Binding-site contacts:
Ligand atom C14 contacts residue MET91 of chain 1.B at 3.7 Å (hydrophobic).
Ligand atom CL01 contacts residue ASN21 of chain 1.B at 2.9 Å.
Ligand atom C18 contacts residue LEU37 of chain 1.B at 3.4 Å (hydrophobic).
Ligand atom C07 contacts residue TRP34 of chain 1.B at 4.0 Å (hydrophobic).
Ligand atom C06 contacts residue TRP85 of chain 1.B at 3.4 Å (hydrophobic).
Ligand atom N20 contacts residue SER35 of chain 1.B at 3.8 Å.
Ligand atom C15 contacts residue GLY90 of chain 1.B at 3.5 Å.
Ligand atom N03 contacts residue SER19 of chain 1.B at 3.9 Å.
Ligand atom C02 contacts residue SER19 of chain 1.B at 3.4 Å.
Ligand atom C11 contacts residue SO41 of chain 1.J at 3.4 Å.
Ligand atom C19 contacts residue ASP133 of chain 1.B at 3.1 Å.
Ligand atom CL01 contacts residue ASN20 of chain 1.B at 3.2 Å.
Ligand atom C04 contacts residue TRP34 of chain 1.B at 3.6 Å (hydrophobic).
Ligand atom N09 contacts residue ASP133 of chain 1.B at 3.9 Å.
Ligand atom C06 contacts residue TRP34 of chain 1.B at 3.7 Å (hydrophobic).
Ligand atom N03 contacts residue ASN24 of chain 1.B at 3.0 Å (h-bond).
Ligand atom C02 contacts residue ASN20 of chain 1.B at 3.5 Å.
Ligand atom C13 contacts residue MET91 of chain 1.B at 3.9 Å (hydrophobic).
Ligand atom N09 contacts residue LYS18 of chain 1.B at 3.3 Å (salt-bridge).
Ligand atom C06 contacts residue SER35 of chain 1.B at 3.6 Å.
Ligand atom C10 contacts residue LYS18 of chain 1.B at 3.1 Å.
Ligand atom CL01 contacts residue ASN24 of chain 1.B at 3.5 Å.
Ligand atom C08 contacts residue LYS18 of chain 1.B at 3.7 Å.
Ligand atom CL01 contacts residue SER19 of chain 1.B at 3.3 Å.
Ligand atom C06 contacts residue ASN24 of chain 1.B at 3.5 Å.
Ligand atom C15 contacts residue MET91 of chain 1.B at 3.7 Å (hydrophobic).
Ligand atom C06 contacts residue LEU96 of chain 1.B at 3.7 Å (hydrophobic).
Ligand atom C13 contacts residue ASN20 of chain 1.B at 3.6 Å.
Ligand atom C02 contacts residue ASN24 of chain 1.B at 3.7 Å.
Ligand atom N05 contacts residue LEU96 of chain 1.B at 3.8 Å.
Ligand atom C12 contacts residue ASN20 of chain 1.B at 3.5 Å.
Ligand atom N05 contacts residue TRP34 of chain 1.B at 3.5 Å.
Ligand atom C18 contacts residue SO41 of chain 1.J at 3.5 Å.
Ligand atom N21 contacts residue ASN20 of chain 1.B at 3.1 Å (h-bond).
Ligand atom C10 contacts residue SO41 of chain 1.J at 3.2 Å.
Ligand atom C19 contacts residue LEU37 of chain 1.B at 3.6 Å (hydrophobic).
Ligand atom C17 contacts residue LEU37 of chain 1.B at 4.0 Å (hydrophobic).
Ligand atom N05 contacts residue SER35 of chain 1.B at 2.9 Å (h-bond).
Ligand atom N21 contacts residue SER19 of chain 1.B at 3.6 Å.
Ligand atom C19 contacts residue LYS18 of chain 1.B at 3.9 Å.

Sequence of chain 1.B:
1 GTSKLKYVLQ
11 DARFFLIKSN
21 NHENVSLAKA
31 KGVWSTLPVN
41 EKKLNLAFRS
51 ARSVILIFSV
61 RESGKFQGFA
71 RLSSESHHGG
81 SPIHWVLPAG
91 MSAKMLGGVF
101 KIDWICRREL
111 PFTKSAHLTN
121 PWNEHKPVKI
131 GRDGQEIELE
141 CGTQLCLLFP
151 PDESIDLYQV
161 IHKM

A protein and the small-molecule ligand that binds it are described below.
Small molecule (SMILES): CNc1nc(Cl)nc2c1ncn2Cc1ccc(CO)cc1